Sequence of chain 1.A:
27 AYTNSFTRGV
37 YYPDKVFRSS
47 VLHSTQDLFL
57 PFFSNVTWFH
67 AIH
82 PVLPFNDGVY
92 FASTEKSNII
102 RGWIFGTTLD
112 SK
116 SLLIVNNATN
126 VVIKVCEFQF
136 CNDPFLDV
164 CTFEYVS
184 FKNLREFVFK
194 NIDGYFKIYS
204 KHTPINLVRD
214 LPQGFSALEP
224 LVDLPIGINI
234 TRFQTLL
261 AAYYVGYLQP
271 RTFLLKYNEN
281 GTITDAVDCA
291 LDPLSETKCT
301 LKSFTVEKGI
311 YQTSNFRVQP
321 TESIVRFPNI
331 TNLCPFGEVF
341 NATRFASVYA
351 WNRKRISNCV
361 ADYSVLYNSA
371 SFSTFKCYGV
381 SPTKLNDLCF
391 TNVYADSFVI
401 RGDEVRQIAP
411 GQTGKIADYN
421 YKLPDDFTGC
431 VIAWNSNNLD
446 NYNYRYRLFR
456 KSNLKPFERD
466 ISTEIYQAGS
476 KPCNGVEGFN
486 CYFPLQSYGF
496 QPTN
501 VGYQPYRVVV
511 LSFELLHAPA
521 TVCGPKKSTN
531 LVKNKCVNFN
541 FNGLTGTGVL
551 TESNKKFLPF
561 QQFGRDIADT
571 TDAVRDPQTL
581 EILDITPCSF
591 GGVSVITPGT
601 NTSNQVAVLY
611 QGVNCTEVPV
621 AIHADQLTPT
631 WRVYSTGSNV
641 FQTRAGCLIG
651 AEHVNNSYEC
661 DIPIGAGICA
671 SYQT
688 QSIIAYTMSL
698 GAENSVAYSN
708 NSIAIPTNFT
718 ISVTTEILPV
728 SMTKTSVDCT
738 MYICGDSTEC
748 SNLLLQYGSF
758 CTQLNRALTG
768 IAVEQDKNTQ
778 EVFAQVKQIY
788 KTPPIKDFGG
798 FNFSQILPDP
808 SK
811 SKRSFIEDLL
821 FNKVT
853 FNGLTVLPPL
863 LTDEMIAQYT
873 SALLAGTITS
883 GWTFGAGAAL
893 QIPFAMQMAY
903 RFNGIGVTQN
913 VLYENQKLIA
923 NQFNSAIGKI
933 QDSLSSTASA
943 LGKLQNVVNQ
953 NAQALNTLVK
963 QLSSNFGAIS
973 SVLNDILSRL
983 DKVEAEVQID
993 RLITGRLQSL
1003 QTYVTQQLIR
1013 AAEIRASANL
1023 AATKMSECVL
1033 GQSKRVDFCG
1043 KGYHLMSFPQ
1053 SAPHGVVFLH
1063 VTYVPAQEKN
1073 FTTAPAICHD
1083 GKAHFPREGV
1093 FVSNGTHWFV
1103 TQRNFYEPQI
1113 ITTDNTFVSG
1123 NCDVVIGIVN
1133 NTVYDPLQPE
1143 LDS

Binding-site contacts:
Ligand atom O5 contacts residue ASN61 of chain 1.A at 2.3 Å (h-bond).
Ligand atom O6 contacts residue TYR28 of chain 1.A at 3.2 Å.
Ligand atom C5 contacts residue TYR28 of chain 1.A at 4.5 Å (hydrophobic).
Ligand atom C8 contacts residue SER60 of chain 1.A at 3.8 Å.
Ligand atom N2 contacts residue ASN61 of chain 1.A at 3.0 Å (h-bond).
Ligand atom C8 contacts residue PHE59 of chain 1.A at 3.9 Å (hydrophobic).
Ligand atom C2 contacts residue ASN61 of chain 1.A at 2.5 Å.
Ligand atom C8 contacts residue ASN61 of chain 1.A at 3.9 Å.
Ligand atom C6 contacts residue TYR28 of chain 1.A at 4.4 Å (hydrophobic).
Ligand atom O5 contacts residue TYR28 of chain 1.A at 4.0 Å.
Ligand atom C4 contacts residue ASN61 of chain 1.A at 4.2 Å.
Ligand atom O7 contacts residue ASN61 of chain 1.A at 3.5 Å (h-bond).
Ligand atom C5 contacts residue ASN61 of chain 1.A at 3.7 Å.
Ligand atom C8 contacts residue ASN30 of chain 1.A at 3.7 Å.
Ligand atom C1 contacts residue TYR28 of chain 1.A at 3.8 Å (hydrophobic).
Ligand atom C7 contacts residue ASN61 of chain 1.A at 3.4 Å.
Ligand atom C1 contacts residue ASN61 of chain 1.A at 1.4 Å.
Ligand atom C3 contacts residue ASN61 of chain 1.A at 3.8 Å.

The small molecule below binds the protein below.
Small molecule (SMILES): CC(=O)N[C@@H]1[C@@H](O)[C@H](O)[C@@H](CO)O[C@H]1O